Sequence of chain 1.D:
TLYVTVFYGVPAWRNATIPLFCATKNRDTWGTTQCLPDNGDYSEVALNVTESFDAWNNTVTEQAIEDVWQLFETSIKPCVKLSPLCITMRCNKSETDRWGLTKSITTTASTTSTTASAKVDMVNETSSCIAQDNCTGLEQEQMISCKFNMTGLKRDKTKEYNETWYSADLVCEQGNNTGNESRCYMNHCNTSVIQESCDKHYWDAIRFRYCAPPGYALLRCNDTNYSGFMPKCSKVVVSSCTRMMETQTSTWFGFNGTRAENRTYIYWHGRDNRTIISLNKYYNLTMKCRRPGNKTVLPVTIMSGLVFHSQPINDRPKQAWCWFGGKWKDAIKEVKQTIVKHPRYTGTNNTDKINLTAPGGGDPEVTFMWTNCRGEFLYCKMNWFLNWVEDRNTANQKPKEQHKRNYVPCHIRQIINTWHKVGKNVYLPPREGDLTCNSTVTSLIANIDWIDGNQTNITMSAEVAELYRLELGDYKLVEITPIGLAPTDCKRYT

Binding-site contacts:
Ligand atom O6 contacts residue ASN162 of chain 1.D at 4.5 Å.
Ligand atom C5 contacts residue ASN162 of chain 1.D at 3.6 Å.
Ligand atom O7 contacts residue ASN314 of chain 1.D at 2.8 Å (h-bond).
Ligand atom N2 contacts residue ASN162 of chain 1.D at 2.9 Å (h-bond).
Ligand atom C7 contacts residue ASN162 of chain 1.D at 3.8 Å.
Ligand atom C8 contacts residue ASN314 of chain 1.D at 4.3 Å.
Ligand atom C8 contacts residue ASN162 of chain 1.D at 4.3 Å.
Ligand atom C3 contacts residue ASN162 of chain 1.D at 3.8 Å.
Ligand atom C4 contacts residue ASN162 of chain 1.D at 4.2 Å.
Ligand atom O6 contacts residue GLU160 of chain 1.D at 3.9 Å.
Ligand atom C1 contacts residue ASN162 of chain 1.D at 1.4 Å.
Ligand atom O5 contacts residue ASN162 of chain 1.D at 2.4 Å (h-bond).
Ligand atom C7 contacts residue ASN314 of chain 1.D at 3.8 Å.
Ligand atom C2 contacts residue ASN162 of chain 1.D at 2.4 Å.

A small-molecule ligand and the protein it binds are described below.
Small molecule (SMILES): CC(=O)N[C@H]1[C@H](O[C@H]2[C@H](O)[C@@H](NC(C)=O)CO[C@@H]2CO)O[C@H](CO)[C@@H](O[C@@H]2O[C@H](CO)[C@@H](O)[C@H](O)[C@@H]2O)[C@@H]1O